Sequence of chain 35.C:
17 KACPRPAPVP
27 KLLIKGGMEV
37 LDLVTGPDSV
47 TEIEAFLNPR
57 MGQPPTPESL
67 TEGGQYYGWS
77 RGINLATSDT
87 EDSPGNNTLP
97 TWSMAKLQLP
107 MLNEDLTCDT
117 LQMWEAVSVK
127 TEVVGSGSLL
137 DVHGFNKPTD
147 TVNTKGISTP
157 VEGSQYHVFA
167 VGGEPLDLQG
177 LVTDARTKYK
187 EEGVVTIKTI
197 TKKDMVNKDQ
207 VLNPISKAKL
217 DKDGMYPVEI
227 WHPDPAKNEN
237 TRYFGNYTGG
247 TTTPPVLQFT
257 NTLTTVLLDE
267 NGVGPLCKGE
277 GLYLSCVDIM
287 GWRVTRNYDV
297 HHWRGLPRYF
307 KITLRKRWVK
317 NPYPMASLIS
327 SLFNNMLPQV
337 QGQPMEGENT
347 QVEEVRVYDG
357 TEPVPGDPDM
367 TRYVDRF

Sequence of chain 35.B:
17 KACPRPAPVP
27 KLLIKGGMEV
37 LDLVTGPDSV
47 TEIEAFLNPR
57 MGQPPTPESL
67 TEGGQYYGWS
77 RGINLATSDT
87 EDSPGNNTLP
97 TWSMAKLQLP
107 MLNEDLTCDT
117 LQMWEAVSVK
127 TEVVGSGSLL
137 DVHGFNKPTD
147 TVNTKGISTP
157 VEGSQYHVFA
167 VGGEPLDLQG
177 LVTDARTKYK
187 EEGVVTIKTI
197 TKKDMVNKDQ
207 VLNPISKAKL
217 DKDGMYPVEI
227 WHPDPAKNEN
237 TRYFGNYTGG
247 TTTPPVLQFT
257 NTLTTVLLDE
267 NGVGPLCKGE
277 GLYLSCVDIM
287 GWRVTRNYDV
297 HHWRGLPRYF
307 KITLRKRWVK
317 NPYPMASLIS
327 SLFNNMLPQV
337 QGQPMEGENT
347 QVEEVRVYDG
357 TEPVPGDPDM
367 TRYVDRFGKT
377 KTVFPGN

Binding-site contacts:
Ligand atom C4 contacts residue TYR72 of chain 35.B at 3.9 Å (hydrophobic).
Ligand atom C5 contacts residue ARG77 of chain 35.B at 4.2 Å.
Ligand atom O4 contacts residue ILE79 of chain 35.B at 3.8 Å.
Ligand atom O1A contacts residue TYR72 of chain 35.B at 3.0 Å.
Ligand atom O6 contacts residue ASN93 of chain 35.B at 3.5 Å (h-bond).
Ligand atom O3 contacts residue GLY78 of chain 35.B at 3.0 Å.
Ligand atom C3 contacts residue HIS298 of chain 35.B at 3.5 Å.
Ligand atom C6 contacts residue TYR72 of chain 35.B at 3.9 Å (hydrophobic).
Ligand atom C2 contacts residue VAL296 of chain 35.B at 4.3 Å (hydrophobic).
Ligand atom O4 contacts residue GLY78 of chain 35.B at 3.1 Å.
Ligand atom C10 contacts residue TYR72 of chain 35.B at 3.6 Å (hydrophobic).
Ligand atom C5 contacts residue ASN93 of chain 35.B at 4.0 Å.
Ligand atom C3 contacts residue GLY78 of chain 35.B at 3.8 Å.
Ligand atom C2 contacts residue GLY78 of chain 35.B at 3.9 Å.
Ligand atom O4 contacts residue HIS298 of chain 35.B at 3.1 Å (h-bond).
Ligand atom C3 contacts residue GLY78 of chain 35.B at 3.8 Å.
Ligand atom O1A contacts residue GLY78 of chain 35.B at 3.9 Å.
Ligand atom C4 contacts residue HIS298 of chain 35.B at 3.5 Å.
Ligand atom N5 contacts residue TYR72 of chain 35.B at 2.8 Å (h-bond).
Ligand atom C11 contacts residue TYR72 of chain 35.B at 3.5 Å (hydrophobic).
Ligand atom O3 contacts residue VAL296 of chain 35.B at 3.9 Å.
Ligand atom O3 contacts residue ASN80 of chain 35.B at 3.9 Å.
Ligand atom C3 contacts residue VAL296 of chain 35.B at 3.5 Å (hydrophobic).
Ligand atom C3 contacts residue ARG77 of chain 35.B at 4.0 Å.
Ligand atom C5 contacts residue TYR72 of chain 35.B at 3.7 Å (hydrophobic).
Ligand atom O4 contacts residue ASN80 of chain 35.B at 4.3 Å.
Ligand atom O1B contacts residue ARG77 of chain 35.B at 2.7 Å (salt-bridge).
Ligand atom C6 contacts residue ASN93 of chain 35.B at 3.2 Å.
Ligand atom O4 contacts residue THR291 of chain 35.B at 3.3 Å.
Ligand atom C1 contacts residue ARG77 of chain 35.B at 3.3 Å.
Ligand atom O3 contacts residue ARG77 of chain 35.B at 4.1 Å.
Ligand atom C1 contacts residue TYR72 of chain 35.B at 3.7 Å (hydrophobic).
Ligand atom C11 contacts residue ASP85 of chain 35.C at 3.7 Å.
Ligand atom O4 contacts residue VAL296 of chain 35.B at 4.2 Å.
Ligand atom C1 contacts residue GLY78 of chain 35.B at 4.1 Å.
Ligand atom C9 contacts residue ARG77 of chain 35.B at 3.5 Å.
Ligand atom C4 contacts residue ARG77 of chain 35.B at 3.8 Å.
Ligand atom O1A contacts residue ARG77 of chain 35.B at 3.2 Å (salt-bridge).
Ligand atom O1B contacts residue TYR72 of chain 35.B at 3.8 Å.
Ligand atom C4 contacts residue GLY78 of chain 35.B at 3.3 Å.

The small molecule below binds the protein below.
Small molecule (SMILES): CC(=O)N[C@H]1[C@H]([C@H](O)[C@H](O)CO)O[C@@](O[C@H]2[C@@H](O)[C@@H](CO)O[C@@H](O[C@H]3[C@H](O)[C@@H](O)[C@H](O)O[C@@H]3CO)[C@@H]2O)(C(=O)O)C[C@@H]1O